Sequence of chain 1.C:
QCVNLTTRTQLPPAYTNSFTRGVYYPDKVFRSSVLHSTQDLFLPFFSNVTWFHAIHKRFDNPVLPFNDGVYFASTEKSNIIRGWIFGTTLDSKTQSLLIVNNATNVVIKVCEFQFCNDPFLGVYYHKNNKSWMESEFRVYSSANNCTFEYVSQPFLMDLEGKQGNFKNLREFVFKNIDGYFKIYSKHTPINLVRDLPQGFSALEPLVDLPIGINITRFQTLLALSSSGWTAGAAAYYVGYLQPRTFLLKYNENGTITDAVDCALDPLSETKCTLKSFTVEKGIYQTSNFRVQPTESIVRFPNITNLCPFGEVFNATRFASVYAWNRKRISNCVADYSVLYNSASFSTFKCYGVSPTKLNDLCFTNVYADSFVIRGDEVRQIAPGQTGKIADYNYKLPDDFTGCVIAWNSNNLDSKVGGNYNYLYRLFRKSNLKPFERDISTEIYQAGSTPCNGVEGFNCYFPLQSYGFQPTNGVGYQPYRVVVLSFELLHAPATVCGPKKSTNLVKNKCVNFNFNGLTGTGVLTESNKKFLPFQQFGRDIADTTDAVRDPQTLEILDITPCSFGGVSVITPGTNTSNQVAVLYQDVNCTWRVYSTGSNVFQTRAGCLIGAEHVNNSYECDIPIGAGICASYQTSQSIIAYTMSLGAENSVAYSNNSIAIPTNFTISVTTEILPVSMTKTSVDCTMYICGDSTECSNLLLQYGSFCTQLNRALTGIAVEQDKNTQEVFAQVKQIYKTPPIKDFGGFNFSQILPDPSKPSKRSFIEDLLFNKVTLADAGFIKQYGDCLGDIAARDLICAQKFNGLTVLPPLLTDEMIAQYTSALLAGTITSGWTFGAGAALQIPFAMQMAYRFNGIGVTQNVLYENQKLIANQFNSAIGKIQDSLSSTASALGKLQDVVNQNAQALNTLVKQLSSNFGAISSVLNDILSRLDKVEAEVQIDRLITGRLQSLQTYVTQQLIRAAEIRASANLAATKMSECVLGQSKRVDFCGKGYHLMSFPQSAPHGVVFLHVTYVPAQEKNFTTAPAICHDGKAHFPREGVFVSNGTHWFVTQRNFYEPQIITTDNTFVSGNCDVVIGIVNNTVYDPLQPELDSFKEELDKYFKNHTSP

Binding-site contacts:
Ligand atom C4 contacts residue ASN657 of chain 1.C at 4.2 Å.
Ligand atom C1 contacts residue ASN657 of chain 1.C at 1.4 Å.
Ligand atom O5 contacts residue ASN657 of chain 1.C at 2.4 Å (h-bond).
Ligand atom C5 contacts residue ASN657 of chain 1.C at 3.7 Å.
Ligand atom N2 contacts residue ASN657 of chain 1.C at 2.8 Å (h-bond).
Ligand atom C7 contacts residue ASN657 of chain 1.C at 3.5 Å.
Ligand atom O7 contacts residue ASN657 of chain 1.C at 3.8 Å.
Ligand atom C3 contacts residue ASN657 of chain 1.C at 3.7 Å.
Ligand atom C2 contacts residue ASN657 of chain 1.C at 2.4 Å.

A protein and the small-molecule ligand that binds it are described below.
Small molecule (SMILES): CC(=O)N[C@@H]1[C@@H](O)[C@H](O)[C@@H](CO)O[C@H]1O